A small-molecule ligand and the protein it binds are described below.
Small molecule (SMILES): CCCCCCCCCCCC[N+](C)(C)CCCS(=O)(=O)O

Sequence of chain 18.A:
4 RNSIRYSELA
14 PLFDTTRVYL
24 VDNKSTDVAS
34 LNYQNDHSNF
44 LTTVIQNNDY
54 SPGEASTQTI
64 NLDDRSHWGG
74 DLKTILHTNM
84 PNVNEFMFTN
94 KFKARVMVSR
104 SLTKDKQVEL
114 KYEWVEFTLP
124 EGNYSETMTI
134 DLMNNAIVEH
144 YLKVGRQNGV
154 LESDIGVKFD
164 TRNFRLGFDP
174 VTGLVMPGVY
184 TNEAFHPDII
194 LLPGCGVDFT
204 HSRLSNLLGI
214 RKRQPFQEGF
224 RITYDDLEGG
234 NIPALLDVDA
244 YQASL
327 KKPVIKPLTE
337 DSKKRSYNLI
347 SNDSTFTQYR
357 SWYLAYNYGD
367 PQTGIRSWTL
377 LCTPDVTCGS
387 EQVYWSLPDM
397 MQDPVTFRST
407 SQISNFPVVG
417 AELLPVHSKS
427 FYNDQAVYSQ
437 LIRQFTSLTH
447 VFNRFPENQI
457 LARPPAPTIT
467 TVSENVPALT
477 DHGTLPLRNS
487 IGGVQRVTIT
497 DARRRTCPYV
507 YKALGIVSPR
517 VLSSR

Binding-site contacts:
Ligand atom C3 contacts residue TRP374 of chain 18.A at 4.3 Å (hydrophobic).
Ligand atom S1 contacts residue TRP374 of chain 18.A at 4.0 Å.
Ligand atom C11 contacts residue C151 of chain 18.D at 3.5 Å.
Ligand atom C9 contacts residue C151 of chain 18.D at 3.4 Å.
Ligand atom C8 contacts residue C151 of chain 18.D at 3.7 Å.
Ligand atom O3S contacts residue GLY222 of chain 18.A at 2.9 Å (h-bond).
Ligand atom O3S contacts residue PHE223 of chain 18.A at 3.9 Å.
Ligand atom C16 contacts residue ASP229 of chain 18.A at 4.3 Å.
Ligand atom C7 contacts residue C151 of chain 18.D at 3.4 Å.
Ligand atom S1 contacts residue ARG224 of chain 18.A at 4.3 Å.
Ligand atom O3S contacts residue ARG224 of chain 18.A at 2.9 Å (salt-bridge).
Ligand atom O1S contacts residue TRP374 of chain 18.A at 4.3 Å.
Ligand atom O1S contacts residue LYS215 of chain 18.A at 2.7 Å (salt-bridge).
Ligand atom C13 contacts residue C151 of chain 18.D at 4.5 Å.
Ligand atom C1 contacts residue TRP374 of chain 18.A at 3.6 Å (hydrophobic).
Ligand atom C12 contacts residue C151 of chain 18.D at 3.4 Å.
Ligand atom S1 contacts residue LYS215 of chain 18.A at 4.1 Å.
Ligand atom S1 contacts residue GLY222 of chain 18.A at 3.0 Å (h-bond).
Ligand atom C2 contacts residue TRP374 of chain 18.A at 4.1 Å (hydrophobic).
Ligand atom O2S contacts residue GLY222 of chain 18.A at 3.3 Å (h-bond).
Ligand atom O1S contacts residue PHE223 of chain 18.A at 4.5 Å.
Ligand atom C6 contacts residue C151 of chain 18.D at 4.2 Å.
Ligand atom C10 contacts residue C151 of chain 18.D at 3.4 Å.
Ligand atom O2S contacts residue ARG224 of chain 18.A at 4.5 Å.
Ligand atom C5 contacts residue C151 of chain 18.D at 4.0 Å.
Ligand atom O3S contacts residue TRP374 of chain 18.A at 3.3 Å.
Ligand atom O1S contacts residue GLY222 of chain 18.A at 2.3 Å (h-bond).